A protein and the small-molecule ligand that binds it are described below.
Small molecule (SMILES): CSCC[C@H](N)C(=O)O

Sequence of chain 1.D:
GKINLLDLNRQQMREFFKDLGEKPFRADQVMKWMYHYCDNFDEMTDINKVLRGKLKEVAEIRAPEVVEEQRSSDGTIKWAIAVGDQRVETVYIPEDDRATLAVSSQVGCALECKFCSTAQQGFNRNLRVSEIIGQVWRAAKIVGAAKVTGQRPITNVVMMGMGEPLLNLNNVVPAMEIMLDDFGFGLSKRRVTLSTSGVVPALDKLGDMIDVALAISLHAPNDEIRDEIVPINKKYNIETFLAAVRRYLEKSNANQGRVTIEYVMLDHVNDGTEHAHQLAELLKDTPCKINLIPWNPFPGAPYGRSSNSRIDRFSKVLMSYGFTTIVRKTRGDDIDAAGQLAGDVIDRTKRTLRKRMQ

Binding-site contacts:
Ligand atom CA contacts residue SF41 of chain 1.O at 3.2 Å.
Ligand atom CG contacts residue 5AD1 of chain 1.P at 4.0 Å.
Ligand atom C contacts residue SER233 of chain 1.D at 3.2 Å.
Ligand atom OXT contacts residue SER233 of chain 1.D at 2.4 Å (h-bond).
Ligand atom N contacts residue GLY179 of chain 1.D at 3.0 Å (h-bond).
Ligand atom CA contacts residue GLU180 of chain 1.D at 3.8 Å.
Ligand atom OXT contacts residue SER213 of chain 1.D at 4.0 Å.
Ligand atom CE contacts residue GLY177 of chain 1.D at 3.4 Å.
Ligand atom N contacts residue PRO181 of chain 1.D at 3.9 Å.
Ligand atom O contacts residue SF41 of chain 1.O at 2.4 Å.
Ligand atom CB contacts residue SER211 of chain 1.D at 3.6 Å.
Ligand atom C contacts residue SER213 of chain 1.D at 3.8 Å.
Ligand atom CE contacts residue SF41 of chain 1.O at 3.5 Å.
Ligand atom O contacts residue SER233 of chain 1.D at 3.2 Å (h-bond).
Ligand atom O contacts residue 5AD1 of chain 1.P at 3.7 Å.
Ligand atom CE contacts residue MET176 of chain 1.D at 4.0 Å (hydrophobic).
Ligand atom C contacts residue THR212 of chain 1.D at 4.0 Å.
Ligand atom C contacts residue 5AD1 of chain 1.P at 4.0 Å.
Ligand atom OXT contacts residue SER211 of chain 1.D at 2.5 Å (h-bond).
Ligand atom C contacts residue SER211 of chain 1.D at 3.5 Å.
Ligand atom CA contacts residue GLY179 of chain 1.D at 4.0 Å.
Ligand atom CG contacts residue GLY177 of chain 1.D at 3.4 Å.
Ligand atom SD contacts residue SF41 of chain 1.O at 2.3 Å.
Ligand atom SD contacts residue 5AD1 of chain 1.P at 3.9 Å.
Ligand atom CA contacts residue SER211 of chain 1.D at 3.4 Å.
Ligand atom CB contacts residue MET176 of chain 1.D at 4.0 Å (hydrophobic).
Ligand atom CB contacts residue MET175 of chain 1.D at 3.5 Å (hydrophobic).
Ligand atom CG contacts residue GLY179 of chain 1.D at 4.0 Å.
Ligand atom OXT contacts residue 5AD1 of chain 1.P at 3.5 Å.
Ligand atom CB contacts residue SF41 of chain 1.O at 3.9 Å.
Ligand atom C contacts residue SF41 of chain 1.O at 3.1 Å.
Ligand atom CG contacts residue MET176 of chain 1.D at 3.6 Å (hydrophobic).
Ligand atom O contacts residue SER213 of chain 1.D at 2.9 Å (h-bond).
Ligand atom N contacts residue GLU180 of chain 1.D at 3.6 Å.
Ligand atom C contacts residue GLU180 of chain 1.D at 4.1 Å.
Ligand atom OXT contacts residue THR212 of chain 1.D at 3.5 Å (h-bond).
Ligand atom CG contacts residue SF41 of chain 1.O at 3.5 Å.
Ligand atom N contacts residue SF41 of chain 1.O at 2.5 Å.
Ligand atom OXT contacts residue GLU278 of chain 1.D at 4.1 Å.
Ligand atom CA contacts residue PRO181 of chain 1.D at 4.0 Å (hydrophobic).